A small-molecule ligand and the protein it binds are described below.
Small molecule (SMILES): OC[C@H]1O[C@@H](O)[C@H](O)[C@@H](O)[C@H]1O

Sequence of chain 1.D:
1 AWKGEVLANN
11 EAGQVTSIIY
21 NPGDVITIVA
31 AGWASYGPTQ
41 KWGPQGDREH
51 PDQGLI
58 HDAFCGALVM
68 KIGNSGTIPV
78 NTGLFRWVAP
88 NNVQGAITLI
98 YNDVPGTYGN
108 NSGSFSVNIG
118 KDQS

Binding-site contacts:
Ligand atom O4 contacts residue TYR36 of chain 1.D at 3.1 Å (h-bond).
Ligand atom O3 contacts residue TYR36 of chain 1.D at 3.4 Å (h-bond).
Ligand atom C3 contacts residue ASN107 of chain 1.D at 3.9 Å.
Ligand atom C6 contacts residue HIS50 of chain 1.D at 3.6 Å.
Ligand atom C4 contacts residue CA1 of chain 1.Q at 3.4 Å.
Ligand atom O6 contacts residue VAL101 of chain 1.D at 4.2 Å.
Ligand atom O6 contacts residue GLN53 of chain 1.D at 2.7 Å (h-bond).
Ligand atom C1 contacts residue CN81 of chain 1.S at 1.8 Å.
Ligand atom O5 contacts residue CN81 of chain 1.S at 2.6 Å (h-bond).
Ligand atom O5 contacts residue HIS50 of chain 1.D at 3.4 Å (h-bond).
Ligand atom O3 contacts residue THR104 of chain 1.D at 3.2 Å (h-bond).
Ligand atom C2 contacts residue CN81 of chain 1.S at 2.7 Å.
Ligand atom C6 contacts residue GLN53 of chain 1.D at 3.5 Å.
Ligand atom O4 contacts residue ASP100 of chain 1.D at 2.6 Å (salt-bridge).
Ligand atom O2 contacts residue CN81 of chain 1.S at 3.0 Å (h-bond).
Ligand atom C2 contacts residue ASN107 of chain 1.D at 3.7 Å.
Ligand atom C3 contacts residue CA1 of chain 1.Q at 3.3 Å.
Ligand atom C5 contacts residue HIS50 of chain 1.D at 4.0 Å.
Ligand atom O6 contacts residue HIS50 of chain 1.D at 2.7 Å (h-bond).
Ligand atom C5 contacts residue GLN53 of chain 1.D at 3.5 Å.
Ligand atom C2 contacts residue TYR36 of chain 1.D at 3.5 Å (hydrophobic).
Ligand atom C5 contacts residue CN81 of chain 1.S at 3.9 Å.
Ligand atom C3 contacts residue TYR36 of chain 1.D at 3.8 Å (hydrophobic).
Ligand atom O4 contacts residue THR104 of chain 1.D at 3.4 Å (h-bond).
Ligand atom O2 contacts residue TYR36 of chain 1.D at 4.2 Å.
Ligand atom C3 contacts residue CN81 of chain 1.S at 4.1 Å.
Ligand atom O5 contacts residue GLN53 of chain 1.D at 4.1 Å.
Ligand atom C4 contacts residue TYR36 of chain 1.D at 4.1 Å (hydrophobic).
Ligand atom C6 contacts residue ASP100 of chain 1.D at 3.5 Å.
Ligand atom O5 contacts residue TYR36 of chain 1.D at 3.6 Å.
Ligand atom C5 contacts residue ASP100 of chain 1.D at 4.1 Å.
Ligand atom O3 contacts residue CA1 of chain 1.Q at 2.4 Å.
Ligand atom C3 contacts residue THR104 of chain 1.D at 4.0 Å.
Ligand atom O3 contacts residue ASN107 of chain 1.D at 2.9 Å (h-bond).
Ligand atom O4 contacts residue CA1 of chain 1.Q at 2.6 Å.
Ligand atom C4 contacts residue ASP100 of chain 1.D at 3.5 Å.
Ligand atom O2 contacts residue ASN107 of chain 1.D at 2.9 Å (h-bond).
Ligand atom C2 contacts residue CA1 of chain 1.Q at 4.0 Å.
Ligand atom C6 contacts residue VAL101 of chain 1.D at 3.8 Å (hydrophobic).
Ligand atom C4 contacts residue THR104 of chain 1.D at 3.4 Å.